Binding-site contacts:
Ligand atom C5 contacts residue PHE1103 of chain 1.B at 3.8 Å (hydrophobic).
Ligand atom N2 contacts residue HIS1101 of chain 1.B at 4.5 Å.
Ligand atom C7 contacts residue HIS1101 of chain 1.B at 3.4 Å.
Ligand atom C4 contacts residue ASN1098 of chain 1.B at 4.2 Å.
Ligand atom C8 contacts residue THR1100 of chain 1.B at 4.5 Å.
Ligand atom C3 contacts residue ASN1098 of chain 1.B at 3.8 Å.
Ligand atom C6 contacts residue PHE1103 of chain 1.B at 3.4 Å (hydrophobic).
Ligand atom O5 contacts residue PHE1103 of chain 1.B at 3.5 Å.
Ligand atom C1 contacts residue ASN1098 of chain 1.B at 1.4 Å.
Ligand atom O7 contacts residue HIS1101 of chain 1.B at 2.6 Å (h-bond).
Ligand atom C1 contacts residue PHE1103 of chain 1.B at 4.3 Å (hydrophobic).
Ligand atom O4 contacts residue HIS1101 of chain 1.B at 3.5 Å.
Ligand atom N2 contacts residue ASN1098 of chain 1.B at 2.9 Å (h-bond).
Ligand atom C1 contacts residue HIS1101 of chain 1.B at 3.8 Å.
Ligand atom C8 contacts residue ASN1098 of chain 1.B at 3.5 Å.
Ligand atom N2 contacts residue THR1100 of chain 1.B at 4.5 Å.
Ligand atom O6 contacts residue PHE1103 of chain 1.B at 4.3 Å.
Ligand atom C4 contacts residue HIS1101 of chain 1.B at 3.9 Å.
Ligand atom O7 contacts residue ASN1098 of chain 1.B at 3.3 Å (h-bond).
Ligand atom O5 contacts residue HIS1101 of chain 1.B at 4.1 Å.
Ligand atom C3 contacts residue HIS1101 of chain 1.B at 3.6 Å.
Ligand atom C5 contacts residue HIS1101 of chain 1.B at 3.5 Å.
Ligand atom O3 contacts residue HIS1101 of chain 1.B at 4.4 Å.
Ligand atom C7 contacts residue ASN1098 of chain 1.B at 3.3 Å.
Ligand atom C8 contacts residue HIS1101 of chain 1.B at 3.7 Å.
Ligand atom C2 contacts residue ASN1098 of chain 1.B at 2.5 Å.
Ligand atom C5 contacts residue ASN1098 of chain 1.B at 3.7 Å.
Ligand atom C2 contacts residue HIS1101 of chain 1.B at 4.2 Å.
Ligand atom O5 contacts residue ASN1098 of chain 1.B at 2.4 Å (h-bond).

Sequence of chain 1.B:
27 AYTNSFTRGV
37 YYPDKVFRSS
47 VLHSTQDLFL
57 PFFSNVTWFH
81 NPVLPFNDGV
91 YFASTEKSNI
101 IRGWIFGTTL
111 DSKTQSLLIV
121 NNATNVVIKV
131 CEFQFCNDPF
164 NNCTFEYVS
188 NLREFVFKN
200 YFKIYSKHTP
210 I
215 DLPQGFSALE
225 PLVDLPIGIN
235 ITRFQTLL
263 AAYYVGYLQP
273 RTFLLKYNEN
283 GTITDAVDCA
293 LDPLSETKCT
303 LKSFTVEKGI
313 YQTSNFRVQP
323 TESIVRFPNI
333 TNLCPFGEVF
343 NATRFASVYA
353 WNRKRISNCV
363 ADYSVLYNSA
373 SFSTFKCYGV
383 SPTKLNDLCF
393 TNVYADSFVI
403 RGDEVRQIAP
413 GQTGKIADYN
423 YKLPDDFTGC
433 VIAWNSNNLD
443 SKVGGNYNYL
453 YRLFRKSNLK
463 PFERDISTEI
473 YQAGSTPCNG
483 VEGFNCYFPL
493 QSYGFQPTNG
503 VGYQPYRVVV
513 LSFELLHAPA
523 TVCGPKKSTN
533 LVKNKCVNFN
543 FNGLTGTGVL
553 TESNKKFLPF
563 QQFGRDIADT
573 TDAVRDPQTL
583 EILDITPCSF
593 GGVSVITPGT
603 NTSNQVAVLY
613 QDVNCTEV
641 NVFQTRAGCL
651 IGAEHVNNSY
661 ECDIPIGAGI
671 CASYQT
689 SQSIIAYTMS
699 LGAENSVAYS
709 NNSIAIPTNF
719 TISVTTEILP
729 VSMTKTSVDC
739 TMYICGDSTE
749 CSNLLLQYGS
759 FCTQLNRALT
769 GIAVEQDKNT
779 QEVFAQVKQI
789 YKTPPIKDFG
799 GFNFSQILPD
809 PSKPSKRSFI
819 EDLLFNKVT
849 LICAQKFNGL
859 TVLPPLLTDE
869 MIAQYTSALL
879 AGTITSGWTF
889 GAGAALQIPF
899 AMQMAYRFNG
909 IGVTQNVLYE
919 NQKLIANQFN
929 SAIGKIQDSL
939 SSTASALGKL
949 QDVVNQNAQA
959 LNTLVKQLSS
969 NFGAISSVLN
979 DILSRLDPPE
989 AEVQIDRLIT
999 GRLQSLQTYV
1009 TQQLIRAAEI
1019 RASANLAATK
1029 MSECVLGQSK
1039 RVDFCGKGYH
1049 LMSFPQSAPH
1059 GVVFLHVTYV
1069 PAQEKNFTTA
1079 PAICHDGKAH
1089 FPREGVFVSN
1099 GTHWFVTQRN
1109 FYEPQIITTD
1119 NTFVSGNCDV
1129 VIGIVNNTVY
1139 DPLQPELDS

A small-molecule ligand and the protein it binds are described below.
Small molecule (SMILES): CC(=O)N[C@H]1[C@H](O[C@H]2[C@H](O)[C@@H](NC(C)=O)CO[C@@H]2CO)O[C@H](CO)[C@@H](O)[C@@H]1O